Sequence of chain 2.E:
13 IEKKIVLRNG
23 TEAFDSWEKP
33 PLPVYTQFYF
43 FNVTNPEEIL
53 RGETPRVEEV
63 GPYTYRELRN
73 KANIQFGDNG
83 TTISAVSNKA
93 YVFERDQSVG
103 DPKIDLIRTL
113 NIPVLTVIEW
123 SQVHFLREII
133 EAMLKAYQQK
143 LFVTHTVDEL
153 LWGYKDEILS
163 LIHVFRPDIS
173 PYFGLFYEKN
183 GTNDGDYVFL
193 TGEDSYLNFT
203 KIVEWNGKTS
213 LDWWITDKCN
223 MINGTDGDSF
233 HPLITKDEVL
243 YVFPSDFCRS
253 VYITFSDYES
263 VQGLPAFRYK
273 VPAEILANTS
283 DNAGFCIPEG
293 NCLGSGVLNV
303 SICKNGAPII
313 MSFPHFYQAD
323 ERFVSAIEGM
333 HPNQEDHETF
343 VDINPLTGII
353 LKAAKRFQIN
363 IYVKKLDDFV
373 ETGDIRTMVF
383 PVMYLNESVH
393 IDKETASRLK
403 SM

A protein and the small-molecule ligand that binds it are described below.
Small molecule (SMILES): CC(=O)N[C@@H]1[C@@H](O)[C@H](O)[C@@H](CO)O[C@H]1O

Binding-site contacts:
Ligand atom C4 contacts residue ASN200 of chain 2.E at 3.8 Å.
Ligand atom C8 contacts residue VAL205 of chain 2.E at 3.7 Å (hydrophobic).
Ligand atom C6 contacts residue SER197 of chain 2.E at 4.3 Å.
Ligand atom C8 contacts residue LEU192 of chain 2.E at 3.7 Å (hydrophobic).
Ligand atom C5 contacts residue SER197 of chain 2.E at 4.2 Å.
Ligand atom C5 contacts residue ASN200 of chain 2.E at 3.3 Å.
Ligand atom N2 contacts residue ASN200 of chain 2.E at 3.3 Å (h-bond).
Ligand atom C2 contacts residue ASN200 of chain 2.E at 2.5 Å.
Ligand atom C1 contacts residue LEU192 of chain 2.E at 3.9 Å (hydrophobic).
Ligand atom O7 contacts residue LYS203 of chain 2.E at 4.0 Å.
Ligand atom O5 contacts residue SER197 of chain 2.E at 4.0 Å.
Ligand atom C6 contacts residue LEU199 of chain 2.E at 4.1 Å (hydrophobic).
Ligand atom O6 contacts residue ASN200 of chain 2.E at 3.0 Å (h-bond).
Ligand atom C1 contacts residue ASN200 of chain 2.E at 1.4 Å.
Ligand atom C7 contacts residue ASN200 of chain 2.E at 3.6 Å.
Ligand atom O7 contacts residue ASN200 of chain 2.E at 3.3 Å (h-bond).
Ligand atom O5 contacts residue ASN200 of chain 2.E at 2.5 Å (h-bond).
Ligand atom C6 contacts residue ASN200 of chain 2.E at 3.3 Å.
Ligand atom C2 contacts residue LEU192 of chain 2.E at 4.3 Å (hydrophobic).
Ligand atom C3 contacts residue ASN200 of chain 2.E at 3.7 Å.
Ligand atom N2 contacts residue LEU192 of chain 2.E at 3.5 Å.
Ligand atom C7 contacts residue LEU192 of chain 2.E at 3.8 Å (hydrophobic).